Sequence of chain 1.A:
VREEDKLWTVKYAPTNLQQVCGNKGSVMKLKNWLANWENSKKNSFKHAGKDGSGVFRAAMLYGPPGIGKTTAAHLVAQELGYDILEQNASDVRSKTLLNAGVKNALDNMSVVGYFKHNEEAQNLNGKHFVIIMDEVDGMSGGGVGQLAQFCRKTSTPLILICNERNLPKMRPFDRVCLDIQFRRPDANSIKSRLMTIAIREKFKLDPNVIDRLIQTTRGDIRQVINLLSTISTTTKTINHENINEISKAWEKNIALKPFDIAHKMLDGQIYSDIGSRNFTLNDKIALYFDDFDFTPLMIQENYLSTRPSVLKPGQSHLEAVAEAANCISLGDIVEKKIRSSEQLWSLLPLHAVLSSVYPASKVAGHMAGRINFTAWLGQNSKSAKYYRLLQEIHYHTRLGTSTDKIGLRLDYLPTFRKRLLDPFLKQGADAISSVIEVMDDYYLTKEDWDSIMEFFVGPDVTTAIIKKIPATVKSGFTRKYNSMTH

Sequence of chain 1.B:
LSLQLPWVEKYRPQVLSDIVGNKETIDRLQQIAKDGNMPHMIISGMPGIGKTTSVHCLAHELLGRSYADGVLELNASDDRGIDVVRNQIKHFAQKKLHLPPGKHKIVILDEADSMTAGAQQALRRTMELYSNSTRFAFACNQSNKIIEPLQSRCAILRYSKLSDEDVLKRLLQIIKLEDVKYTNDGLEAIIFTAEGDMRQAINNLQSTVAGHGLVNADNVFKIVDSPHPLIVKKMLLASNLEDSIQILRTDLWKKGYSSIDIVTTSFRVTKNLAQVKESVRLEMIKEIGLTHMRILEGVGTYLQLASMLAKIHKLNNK

Binding-site contacts:
Ligand atom O1A contacts residue THR361 of chain 1.A at 3.1 Å (h-bond).
Ligand atom C2' contacts residue PRO304 of chain 1.A at 3.7 Å (hydrophobic).
Ligand atom O2B contacts residue ILE357 of chain 1.A at 3.7 Å.
Ligand atom O2A contacts residue GLY358 of chain 1.A at 2.7 Å (h-bond).
Ligand atom N7 contacts residue ILE357 of chain 1.A at 2.8 Å (h-bond).
Ligand atom S1G contacts residue ARG128 of chain 1.B at 3.4 Å (salt-bridge).
Ligand atom O2B contacts residue LYS359 of chain 1.A at 3.0 Å (salt-bridge).
Ligand atom O1B contacts residue THR360 of chain 1.A at 2.6 Å (h-bond).
Ligand atom PG contacts residue MG1 of chain 1.J at 3.6 Å.
Ligand atom N7 contacts residue GLY358 of chain 1.A at 3.4 Å (h-bond).
Ligand atom O2' contacts residue ALA303 of chain 1.A at 3.4 Å.
Ligand atom O1A contacts residue GLY358 of chain 1.A at 3.6 Å.
Ligand atom N6 contacts residue VAL310 of chain 1.A at 3.6 Å.
Ligand atom C8 contacts residue ILE357 of chain 1.A at 3.7 Å (hydrophobic).
Ligand atom O2' contacts residue TYR302 of chain 1.A at 3.5 Å (h-bond).
Ligand atom O2G contacts residue ARG157 of chain 1.B at 3.0 Å (salt-bridge).
Ligand atom N6 contacts residue CYS311 of chain 1.A at 2.5 Å (h-bond).
Ligand atom N1 contacts residue CYS311 of chain 1.A at 3.2 Å (h-bond).
Ligand atom O3A contacts residue ARG515 of chain 1.A at 3.5 Å (salt-bridge).
Ligand atom O2' contacts residue PRO304 of chain 1.A at 3.4 Å.
Ligand atom O1B contacts residue MG1 of chain 1.J at 2.1 Å.
Ligand atom O1A contacts residue THR360 of chain 1.A at 3.7 Å.
Ligand atom O3G contacts residue MG1 of chain 1.J at 2.2 Å.
Ligand atom O2A contacts residue GLY356 of chain 1.A at 3.5 Å.
Ligand atom O2A contacts residue ILE357 of chain 1.A at 3.1 Å (h-bond).
Ligand atom C3' contacts residue THR299 of chain 1.A at 3.3 Å.
Ligand atom O3B contacts residue GLY356 of chain 1.A at 3.4 Å (h-bond).
Ligand atom C2 contacts residue ARG486 of chain 1.A at 3.6 Å.
Ligand atom S1G contacts residue PRO355 of chain 1.A at 3.7 Å.
Ligand atom O3' contacts residue THR299 of chain 1.A at 2.5 Å (h-bond).
Ligand atom C6 contacts residue CYS311 of chain 1.A at 3.5 Å (hydrophobic).
Ligand atom O2B contacts residue GLY358 of chain 1.A at 3.3 Å (h-bond).
Ligand atom O5' contacts residue ARG515 of chain 1.A at 3.1 Å (salt-bridge).
Ligand atom PB contacts residue MG1 of chain 1.J at 3.5 Å.
Ligand atom O3G contacts residue ARG128 of chain 1.B at 3.4 Å (salt-bridge).
Ligand atom N1 contacts residue GLN309 of chain 1.A at 3.7 Å.
Ligand atom O2G contacts residue ARG515 of chain 1.A at 2.6 Å (salt-bridge).
Ligand atom C5' contacts residue THR361 of chain 1.A at 3.4 Å.
Ligand atom C8 contacts residue GLY358 of chain 1.A at 3.7 Å.
Ligand atom N6 contacts residue ILE357 of chain 1.A at 3.7 Å.

The protein below binds the small molecule below.
Small molecule (SMILES): Nc1ncnc2c1ncn2[C@@H]1O[C@H](COP(=O)(O)OP(=O)(O)OP(O)(O)=S)[C@@H](O)[C@H]1O